The protein below binds the small molecule below.
Small molecule (SMILES): CC(=O)N[C@@H]1[C@@H](O)[C@H](O)[C@@H](CO)O[C@H]1O

Sequence of chain 1.C:
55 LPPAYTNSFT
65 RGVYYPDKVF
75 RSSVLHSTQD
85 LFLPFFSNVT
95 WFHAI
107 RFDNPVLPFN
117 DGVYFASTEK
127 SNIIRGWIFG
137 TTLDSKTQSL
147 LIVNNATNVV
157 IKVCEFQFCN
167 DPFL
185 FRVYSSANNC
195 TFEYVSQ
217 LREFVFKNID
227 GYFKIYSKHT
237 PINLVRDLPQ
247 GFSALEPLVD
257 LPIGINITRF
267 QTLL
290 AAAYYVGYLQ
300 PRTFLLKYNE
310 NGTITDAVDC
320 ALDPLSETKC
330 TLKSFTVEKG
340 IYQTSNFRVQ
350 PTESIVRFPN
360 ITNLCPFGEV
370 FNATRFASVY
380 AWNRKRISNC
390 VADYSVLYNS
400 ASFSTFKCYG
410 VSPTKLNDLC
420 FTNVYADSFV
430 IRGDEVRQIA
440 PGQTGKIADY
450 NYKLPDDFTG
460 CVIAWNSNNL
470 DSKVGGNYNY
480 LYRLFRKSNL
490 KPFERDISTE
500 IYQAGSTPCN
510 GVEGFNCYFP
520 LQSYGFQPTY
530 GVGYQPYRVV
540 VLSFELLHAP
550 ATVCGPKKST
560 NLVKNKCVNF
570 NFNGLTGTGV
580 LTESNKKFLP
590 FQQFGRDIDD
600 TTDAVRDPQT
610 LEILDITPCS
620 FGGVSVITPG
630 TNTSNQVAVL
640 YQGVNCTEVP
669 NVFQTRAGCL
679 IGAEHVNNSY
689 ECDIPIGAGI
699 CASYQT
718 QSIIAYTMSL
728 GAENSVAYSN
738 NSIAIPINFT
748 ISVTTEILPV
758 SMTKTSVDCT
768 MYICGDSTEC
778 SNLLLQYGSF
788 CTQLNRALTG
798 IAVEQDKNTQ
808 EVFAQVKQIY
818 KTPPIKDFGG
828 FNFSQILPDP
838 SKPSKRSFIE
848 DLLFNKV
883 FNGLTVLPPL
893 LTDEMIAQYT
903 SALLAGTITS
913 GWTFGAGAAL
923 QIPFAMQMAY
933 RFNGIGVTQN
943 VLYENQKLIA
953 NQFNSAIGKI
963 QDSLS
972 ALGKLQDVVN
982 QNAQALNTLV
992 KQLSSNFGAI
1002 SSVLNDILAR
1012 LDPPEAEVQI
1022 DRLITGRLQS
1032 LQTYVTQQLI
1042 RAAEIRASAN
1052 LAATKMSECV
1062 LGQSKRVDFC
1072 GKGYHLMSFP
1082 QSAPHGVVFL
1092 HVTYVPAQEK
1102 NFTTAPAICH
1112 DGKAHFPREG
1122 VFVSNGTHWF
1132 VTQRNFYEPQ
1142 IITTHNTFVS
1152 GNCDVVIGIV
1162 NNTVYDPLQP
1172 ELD

Binding-site contacts:
Ligand atom C2 contacts residue ASN193 of chain 1.C at 2.5 Å.
Ligand atom C8 contacts residue ASN193 of chain 1.C at 4.4 Å.
Ligand atom C5 contacts residue ASN192 of chain 1.C at 3.6 Å.
Ligand atom N2 contacts residue ASN193 of chain 1.C at 2.9 Å (h-bond).
Ligand atom C7 contacts residue ASN193 of chain 1.C at 3.2 Å.
Ligand atom C1 contacts residue ASN193 of chain 1.C at 1.4 Å.
Ligand atom C5 contacts residue ASN193 of chain 1.C at 3.7 Å.
Ligand atom O7 contacts residue ASN193 of chain 1.C at 3.2 Å.
Ligand atom O5 contacts residue ASN193 of chain 1.C at 2.4 Å (h-bond).
Ligand atom O5 contacts residue ASN192 of chain 1.C at 2.9 Å (h-bond).
Ligand atom C1 contacts residue ASN192 of chain 1.C at 4.0 Å.
Ligand atom O6 contacts residue ASN192 of chain 1.C at 2.7 Å (h-bond).
Ligand atom C3 contacts residue ASN193 of chain 1.C at 3.8 Å.
Ligand atom C4 contacts residue ASN193 of chain 1.C at 4.2 Å.
Ligand atom C6 contacts residue ASN192 of chain 1.C at 3.2 Å.
Ligand atom O6 contacts residue ASN193 of chain 1.C at 4.0 Å.